Sequence of chain 1.B:
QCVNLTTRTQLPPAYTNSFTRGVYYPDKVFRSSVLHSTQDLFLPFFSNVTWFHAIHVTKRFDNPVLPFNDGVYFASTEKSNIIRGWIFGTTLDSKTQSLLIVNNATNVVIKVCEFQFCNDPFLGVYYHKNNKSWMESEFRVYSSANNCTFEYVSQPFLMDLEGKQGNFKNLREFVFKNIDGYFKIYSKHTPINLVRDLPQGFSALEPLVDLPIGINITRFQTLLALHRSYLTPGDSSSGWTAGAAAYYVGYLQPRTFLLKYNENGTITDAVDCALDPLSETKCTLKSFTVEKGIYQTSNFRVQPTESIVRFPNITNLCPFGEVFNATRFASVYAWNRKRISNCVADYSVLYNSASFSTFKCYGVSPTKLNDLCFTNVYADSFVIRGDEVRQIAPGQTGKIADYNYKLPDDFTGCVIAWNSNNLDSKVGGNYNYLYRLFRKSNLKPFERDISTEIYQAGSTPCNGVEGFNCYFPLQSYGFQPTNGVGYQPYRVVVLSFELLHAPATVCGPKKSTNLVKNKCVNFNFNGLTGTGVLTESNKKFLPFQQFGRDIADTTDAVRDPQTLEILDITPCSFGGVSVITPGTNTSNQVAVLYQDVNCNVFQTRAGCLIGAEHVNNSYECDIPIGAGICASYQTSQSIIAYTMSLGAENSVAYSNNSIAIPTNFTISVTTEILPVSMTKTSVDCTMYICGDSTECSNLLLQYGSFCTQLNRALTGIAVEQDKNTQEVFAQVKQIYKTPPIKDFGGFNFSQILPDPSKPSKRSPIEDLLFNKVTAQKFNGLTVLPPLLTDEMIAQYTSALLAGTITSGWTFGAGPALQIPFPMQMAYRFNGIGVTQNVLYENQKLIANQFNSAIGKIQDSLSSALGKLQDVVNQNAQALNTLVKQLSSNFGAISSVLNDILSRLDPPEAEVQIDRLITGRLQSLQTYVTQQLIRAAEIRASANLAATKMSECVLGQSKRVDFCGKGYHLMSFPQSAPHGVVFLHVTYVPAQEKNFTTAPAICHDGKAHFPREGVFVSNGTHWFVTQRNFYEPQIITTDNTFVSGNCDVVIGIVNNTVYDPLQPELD

The protein below binds the small molecule below.
Small molecule (SMILES): CC(=O)N[C@@H]1[C@@H](O)[C@H](O)[C@@H](CO)O[C@H]1O

Binding-site contacts:
Ligand atom N2 contacts residue ASN282 of chain 1.B at 2.9 Å (h-bond).
Ligand atom C4 contacts residue ASN282 of chain 1.B at 4.2 Å.
Ligand atom O5 contacts residue ASN282 of chain 1.B at 2.4 Å (h-bond).
Ligand atom C8 contacts residue ASN282 of chain 1.B at 3.8 Å.
Ligand atom C2 contacts residue ASN282 of chain 1.B at 2.5 Å.
Ligand atom C3 contacts residue ASN282 of chain 1.B at 3.8 Å.
Ligand atom C7 contacts residue ASN282 of chain 1.B at 3.6 Å.
Ligand atom C5 contacts residue ASN282 of chain 1.B at 3.6 Å.
Ligand atom O7 contacts residue ASN282 of chain 1.B at 4.5 Å.
Ligand atom C1 contacts residue ASN282 of chain 1.B at 1.4 Å.